Sequence of chain 1.C:
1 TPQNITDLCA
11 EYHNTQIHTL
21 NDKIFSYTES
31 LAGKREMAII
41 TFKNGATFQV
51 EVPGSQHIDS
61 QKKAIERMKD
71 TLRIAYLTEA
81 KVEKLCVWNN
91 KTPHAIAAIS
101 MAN

Binding-site contacts:
Ligand atom O5 contacts residue GLN56 of chain 1.B at 3.6 Å.
Ligand atom O1 contacts residue TRP88 of chain 1.B at 3.7 Å.
Ligand atom C26 contacts residue GLY33 of chain 1.C at 3.9 Å.
Ligand atom O4 contacts residue GLN56 of chain 1.B at 3.4 Å (h-bond).
Ligand atom O4 contacts residue GLU51 of chain 1.B at 2.6 Å (salt-bridge).
Ligand atom O6 contacts residue GLN61 of chain 1.B at 3.0 Å (h-bond).
Ligand atom C3 contacts residue LYS91 of chain 1.B at 3.6 Å.
Ligand atom N25 contacts residue GLU11 of chain 1.B at 3.9 Å.
Ligand atom O3 contacts residue ASN90 of chain 1.B at 2.7 Å (h-bond).
Ligand atom C35 contacts residue TYR12 of chain 1.B at 3.4 Å (hydrophobic).
Ligand atom N37 contacts residue LYS34 of chain 1.C at 3.8 Å.
Ligand atom O3 contacts residue LYS91 of chain 1.B at 2.8 Å (salt-bridge).
Ligand atom N25 contacts residue TYR12 of chain 1.B at 3.6 Å.
Ligand atom C4 contacts residue GLU51 of chain 1.B at 3.4 Å.
Ligand atom O16 contacts residue GLY33 of chain 1.C at 3.1 Å.
Ligand atom C28 contacts residue GLU11 of chain 1.B at 3.8 Å.
Ligand atom O3 contacts residue TRP88 of chain 1.B at 3.8 Å.
Ligand atom O4 contacts residue LYS91 of chain 1.B at 2.9 Å (salt-bridge).
Ligand atom N14 contacts residue TYR12 of chain 1.B at 3.6 Å.
Ligand atom C36 contacts residue ARG35 of chain 1.C at 3.8 Å.
Ligand atom O16 contacts residue TYR12 of chain 1.B at 3.5 Å.
Ligand atom O15 contacts residue ALA32 of chain 1.C at 3.8 Å.
Ligand atom C4 contacts residue TRP88 of chain 1.B at 3.6 Å (hydrophobic).
Ligand atom C24 contacts residue GLU11 of chain 1.B at 3.5 Å.
Ligand atom C4 contacts residue LYS91 of chain 1.B at 3.8 Å.
Ligand atom C26 contacts residue TYR12 of chain 1.B at 3.9 Å (hydrophobic).
Ligand atom N14 contacts residue GLY33 of chain 1.C at 3.4 Å (h-bond).
Ligand atom O6 contacts residue TRP88 of chain 1.B at 3.6 Å.
Ligand atom O15 contacts residue GLN61 of chain 1.B at 3.5 Å (h-bond).
Ligand atom O6 contacts residue HIS57 of chain 1.B at 3.5 Å.
Ligand atom C5 contacts residue TRP88 of chain 1.B at 3.5 Å (hydrophobic).
Ligand atom C36 contacts residue GLU11 of chain 1.B at 3.6 Å.
Ligand atom C6 contacts residue TRP88 of chain 1.B at 3.6 Å (hydrophobic).
Ligand atom O2 contacts residue ASN90 of chain 1.B at 2.9 Å (h-bond).
Ligand atom C3 contacts residue ASN90 of chain 1.B at 3.7 Å.
Ligand atom C6 contacts residue HIS57 of chain 1.B at 3.5 Å.
Ligand atom O15 contacts residue TYR12 of chain 1.B at 3.8 Å.
Ligand atom O15 contacts residue TRP88 of chain 1.B at 3.4 Å.
Ligand atom C3 contacts residue TRP88 of chain 1.B at 3.6 Å (hydrophobic).
Ligand atom O15 contacts residue GLY33 of chain 1.C at 2.9 Å (h-bond).

Sequence of chain 1.B:
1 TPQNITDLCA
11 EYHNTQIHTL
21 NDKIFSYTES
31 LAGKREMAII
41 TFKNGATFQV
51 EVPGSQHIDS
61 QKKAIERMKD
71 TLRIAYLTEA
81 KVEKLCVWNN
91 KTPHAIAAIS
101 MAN

The small molecule below binds the protein below.
Small molecule (SMILES): NCCCN1CCN(CCCNC(=O)c2cc(O[C@H]3O[C@H](CO)[C@H](O)[C@H](O)[C@H]3O)cc([N+](=O)[O-])c2)CC1